Sequence of chain 1.G:
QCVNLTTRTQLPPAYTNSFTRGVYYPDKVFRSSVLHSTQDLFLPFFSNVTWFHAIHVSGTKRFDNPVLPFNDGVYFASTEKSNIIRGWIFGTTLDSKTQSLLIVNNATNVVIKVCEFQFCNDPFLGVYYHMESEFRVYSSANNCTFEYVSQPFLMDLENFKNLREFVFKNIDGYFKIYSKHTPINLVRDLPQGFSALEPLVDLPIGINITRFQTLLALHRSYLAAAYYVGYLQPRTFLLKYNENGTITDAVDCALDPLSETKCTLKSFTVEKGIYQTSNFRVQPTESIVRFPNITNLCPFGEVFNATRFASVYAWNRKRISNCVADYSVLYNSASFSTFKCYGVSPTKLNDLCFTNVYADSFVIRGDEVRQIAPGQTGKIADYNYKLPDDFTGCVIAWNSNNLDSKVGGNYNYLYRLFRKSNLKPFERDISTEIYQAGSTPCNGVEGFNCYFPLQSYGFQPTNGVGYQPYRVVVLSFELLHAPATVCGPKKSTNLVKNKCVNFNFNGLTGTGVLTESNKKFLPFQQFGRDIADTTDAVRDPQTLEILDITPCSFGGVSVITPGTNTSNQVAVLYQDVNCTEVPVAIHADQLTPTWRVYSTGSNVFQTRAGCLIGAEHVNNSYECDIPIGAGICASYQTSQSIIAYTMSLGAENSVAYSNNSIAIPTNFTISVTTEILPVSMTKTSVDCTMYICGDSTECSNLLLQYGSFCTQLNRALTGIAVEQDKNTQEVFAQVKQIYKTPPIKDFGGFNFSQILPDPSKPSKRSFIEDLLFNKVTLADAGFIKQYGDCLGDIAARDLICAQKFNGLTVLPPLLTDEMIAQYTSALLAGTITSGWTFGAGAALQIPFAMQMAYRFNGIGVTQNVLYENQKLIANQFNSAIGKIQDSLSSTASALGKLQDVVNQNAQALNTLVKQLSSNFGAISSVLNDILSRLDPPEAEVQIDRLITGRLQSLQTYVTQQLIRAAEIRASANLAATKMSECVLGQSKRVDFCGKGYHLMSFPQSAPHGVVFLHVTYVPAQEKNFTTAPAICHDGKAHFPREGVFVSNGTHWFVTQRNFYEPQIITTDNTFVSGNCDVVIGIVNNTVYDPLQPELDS

Sequence of chain 1.E:
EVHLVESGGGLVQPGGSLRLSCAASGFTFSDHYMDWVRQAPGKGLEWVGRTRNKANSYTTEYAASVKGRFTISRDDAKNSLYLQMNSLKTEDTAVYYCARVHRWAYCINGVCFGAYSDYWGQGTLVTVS

Binding-site contacts:
Ligand atom C1 contacts residue ASN165 of chain 1.G at 1.5 Å.
Ligand atom C4 contacts residue ASN165 of chain 1.G at 4.3 Å.
Ligand atom C8 contacts residue ASN165 of chain 1.G at 3.8 Å.
Ligand atom C1 contacts residue GLU132 of chain 1.G at 4.3 Å.
Ligand atom O5 contacts residue GLU132 of chain 1.G at 3.8 Å.
Ligand atom O6 contacts residue GLU132 of chain 1.G at 4.0 Å.
Ligand atom N2 contacts residue ASN165 of chain 1.G at 3.0 Å (h-bond).
Ligand atom O7 contacts residue ASN109 of chain 1.E at 3.0 Å (h-bond).
Ligand atom C7 contacts residue ASN109 of chain 1.E at 3.7 Å.
Ligand atom O5 contacts residue ASN165 of chain 1.G at 2.4 Å (h-bond).
Ligand atom C6 contacts residue SER112 of chain 1.G at 4.5 Å.
Ligand atom O7 contacts residue ASN164 of chain 1.G at 4.3 Å.
Ligand atom O7 contacts residue ASN165 of chain 1.G at 3.8 Å.
Ligand atom C1 contacts residue ASN164 of chain 1.G at 3.8 Å.
Ligand atom C8 contacts residue ASN109 of chain 1.E at 3.7 Å.
Ligand atom C2 contacts residue ASN165 of chain 1.G at 2.5 Å.
Ligand atom O5 contacts residue ASN164 of chain 1.G at 3.6 Å.
Ligand atom C7 contacts residue ASN165 of chain 1.G at 3.5 Å.
Ligand atom O6 contacts residue SER112 of chain 1.G at 3.9 Å.
Ligand atom C5 contacts residue ASN165 of chain 1.G at 3.7 Å.
Ligand atom C3 contacts residue ASN165 of chain 1.G at 3.8 Å.
Ligand atom C2 contacts residue ASN164 of chain 1.G at 3.9 Å.

The protein below binds the small molecule below.
Small molecule (SMILES): CC(=O)N[C@H]1[C@H](O[C@H]2[C@H](O)[C@@H](NC(C)=O)CO[C@@H]2CO)O[C@H](CO)[C@@H](O[C@@H]2O[C@H](CO)[C@@H](O)[C@H](O)[C@@H]2O)[C@@H]1O